Sequence of chain 1.E:
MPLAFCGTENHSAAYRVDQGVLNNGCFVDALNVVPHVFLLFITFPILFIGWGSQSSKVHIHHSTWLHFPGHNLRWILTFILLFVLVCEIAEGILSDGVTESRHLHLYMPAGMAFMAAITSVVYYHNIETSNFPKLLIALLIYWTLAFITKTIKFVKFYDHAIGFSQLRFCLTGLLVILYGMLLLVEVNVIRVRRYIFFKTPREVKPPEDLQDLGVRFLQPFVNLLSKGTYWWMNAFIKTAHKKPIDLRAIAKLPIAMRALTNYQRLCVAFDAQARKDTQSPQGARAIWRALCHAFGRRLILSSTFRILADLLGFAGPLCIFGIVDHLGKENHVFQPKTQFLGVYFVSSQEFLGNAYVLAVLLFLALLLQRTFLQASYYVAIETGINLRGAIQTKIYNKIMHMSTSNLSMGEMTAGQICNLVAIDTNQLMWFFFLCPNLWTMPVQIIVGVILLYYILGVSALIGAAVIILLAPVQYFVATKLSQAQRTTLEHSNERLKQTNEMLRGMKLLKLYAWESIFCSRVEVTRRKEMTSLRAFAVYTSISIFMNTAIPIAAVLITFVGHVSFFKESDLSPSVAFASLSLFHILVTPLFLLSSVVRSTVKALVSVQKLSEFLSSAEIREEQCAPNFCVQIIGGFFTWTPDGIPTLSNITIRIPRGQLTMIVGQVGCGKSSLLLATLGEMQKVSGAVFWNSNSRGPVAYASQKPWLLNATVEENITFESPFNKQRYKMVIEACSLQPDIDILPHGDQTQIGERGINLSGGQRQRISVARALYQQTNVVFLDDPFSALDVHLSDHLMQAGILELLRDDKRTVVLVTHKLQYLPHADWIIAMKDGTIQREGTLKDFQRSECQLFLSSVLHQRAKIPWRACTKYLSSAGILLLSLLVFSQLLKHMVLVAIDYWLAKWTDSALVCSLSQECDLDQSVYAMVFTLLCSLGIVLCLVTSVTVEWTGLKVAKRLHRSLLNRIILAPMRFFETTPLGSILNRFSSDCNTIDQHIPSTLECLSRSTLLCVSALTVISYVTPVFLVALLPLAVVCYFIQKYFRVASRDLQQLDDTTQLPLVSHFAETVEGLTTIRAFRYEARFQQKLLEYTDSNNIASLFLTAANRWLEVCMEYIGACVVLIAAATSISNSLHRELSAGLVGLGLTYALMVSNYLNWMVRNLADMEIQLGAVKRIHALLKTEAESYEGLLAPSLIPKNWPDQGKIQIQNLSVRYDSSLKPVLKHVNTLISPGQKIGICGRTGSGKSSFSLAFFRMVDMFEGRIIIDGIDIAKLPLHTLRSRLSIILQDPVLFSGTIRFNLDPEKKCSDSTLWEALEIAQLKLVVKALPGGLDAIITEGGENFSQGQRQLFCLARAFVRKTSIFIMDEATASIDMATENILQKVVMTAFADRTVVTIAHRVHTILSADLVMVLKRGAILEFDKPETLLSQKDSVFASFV

Binding-site contacts:
Ligand atom C24 contacts residue ARG1300 of chain 1.E at 3.9 Å.
Ligand atom O2 contacts residue ARG1300 of chain 1.E at 3.0 Å (salt-bridge).
Ligand atom O3 contacts residue ASN1245 of chain 1.E at 3.2 Å.
Ligand atom C3 contacts residue TYR377 of chain 1.E at 3.1 Å (hydrophobic).
Ligand atom C9 contacts residue LEU434 of chain 1.E at 3.6 Å (hydrophobic).
Ligand atom C24 contacts residue ASN1245 of chain 1.E at 3.8 Å.
Ligand atom C17 contacts residue LEU434 of chain 1.E at 4.1 Å (hydrophobic).
Ligand atom C12 contacts residue LEU592 of chain 1.E at 3.5 Å (hydrophobic).
Ligand atom C14 contacts residue SER3 of chain 1.A at 3.5 Å.
Ligand atom C8 contacts residue LEU434 of chain 1.E at 3.9 Å (hydrophobic).
Ligand atom C8 contacts residue LEU592 of chain 1.E at 4.2 Å (hydrophobic).
Ligand atom C21 contacts residue ARG1246 of chain 1.E at 4.1 Å.
Ligand atom O2 contacts residue ASN1245 of chain 1.E at 3.5 Å (h-bond).
Ligand atom C12 contacts residue VAL596 of chain 1.E at 3.7 Å (hydrophobic).
Ligand atom C14 contacts residue TRP1297 of chain 1.E at 3.5 Å (hydrophobic).
Ligand atom O3 contacts residue ARG1246 of chain 1.E at 2.6 Å (salt-bridge).
Ligand atom C4 contacts residue ARG306 of chain 1.E at 3.2 Å.
Ligand atom C contacts residue LEU592 of chain 1.E at 3.5 Å (hydrophobic).
Ligand atom C2 contacts residue MET441 of chain 1.E at 3.5 Å (hydrophobic).
Ligand atom C15 contacts residue SER3 of chain 1.A at 3.6 Å.
Ligand atom O1 contacts residue ILE381 of chain 1.E at 3.2 Å.
Ligand atom C16 contacts residue LEU434 of chain 1.E at 3.8 Å (hydrophobic).
Ligand atom C2 contacts residue ARG306 of chain 1.E at 4.0 Å.
Ligand atom C21 contacts residue ILE381 of chain 1.E at 3.6 Å (hydrophobic).
Ligand atom C20 contacts residue ARG1246 of chain 1.E at 4.0 Å.
Ligand atom C22 contacts residue ARG1246 of chain 1.E at 3.2 Å.
Ligand atom C19 contacts residue ILE381 of chain 1.E at 3.6 Å (hydrophobic).
Ligand atom C11 contacts residue LYS5 of chain 1.A at 3.5 Å.
Ligand atom C12 contacts residue SER595 of chain 1.E at 3.2 Å.
Ligand atom C9 contacts residue VAL596 of chain 1.E at 4.2 Å (hydrophobic).
Ligand atom C15 contacts residue LYS5 of chain 1.A at 3.7 Å.
Ligand atom N1 contacts residue LEU434 of chain 1.E at 3.6 Å.
Ligand atom C3 contacts residue ARG306 of chain 1.E at 3.4 Å.
Ligand atom C13 contacts residue LEU434 of chain 1.E at 3.6 Å (hydrophobic).
Ligand atom C1 contacts residue TYR377 of chain 1.E at 3.5 Å (hydrophobic).
Ligand atom O3 contacts residue THR1242 of chain 1.E at 4.2 Å.
Ligand atom C10 contacts residue TRP1297 of chain 1.E at 3.7 Å (hydrophobic).
Ligand atom C23 contacts residue ARG1246 of chain 1.E at 3.2 Å.
Ligand atom C24 contacts residue ARG1246 of chain 1.E at 3.3 Å.
Ligand atom C25 contacts residue PHE433 of chain 1.E at 4.1 Å (hydrophobic).

A small-molecule ligand and the protein it binds are described below.
Small molecule (SMILES): CCOc1cc(CC(=O)N[C@@H](CC(C)C)c2ccccc2N2CCCCC2)ccc1C(=O)O

Sequence of chain 1.A:
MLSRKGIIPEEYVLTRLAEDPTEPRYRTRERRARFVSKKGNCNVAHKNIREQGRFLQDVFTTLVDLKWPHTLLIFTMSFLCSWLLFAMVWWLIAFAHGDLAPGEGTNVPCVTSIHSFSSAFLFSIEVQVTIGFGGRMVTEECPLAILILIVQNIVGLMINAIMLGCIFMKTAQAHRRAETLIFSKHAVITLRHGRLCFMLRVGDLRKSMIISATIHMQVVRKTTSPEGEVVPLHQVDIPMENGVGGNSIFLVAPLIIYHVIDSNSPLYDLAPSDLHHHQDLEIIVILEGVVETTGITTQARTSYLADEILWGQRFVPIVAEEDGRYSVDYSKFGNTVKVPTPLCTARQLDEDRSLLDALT